Sequence of chain 1.A:
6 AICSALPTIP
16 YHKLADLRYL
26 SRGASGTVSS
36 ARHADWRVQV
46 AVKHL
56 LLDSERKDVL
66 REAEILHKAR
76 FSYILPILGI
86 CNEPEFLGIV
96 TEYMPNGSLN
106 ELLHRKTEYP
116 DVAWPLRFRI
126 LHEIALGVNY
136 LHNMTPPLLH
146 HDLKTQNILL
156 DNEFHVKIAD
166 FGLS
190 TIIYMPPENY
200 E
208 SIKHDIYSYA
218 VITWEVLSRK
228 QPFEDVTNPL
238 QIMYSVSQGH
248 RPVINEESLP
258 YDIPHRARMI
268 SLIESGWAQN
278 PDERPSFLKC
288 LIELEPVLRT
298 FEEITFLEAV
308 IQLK

The protein below binds the small molecule below.
Small molecule (SMILES): NC(=O)c1cnn(-c2ccccc2)c1N

Binding-site contacts:
Ligand atom O3 contacts residue ALA46 of chain 1.A at 3.6 Å.
Ligand atom C10 contacts residue LEU80 of chain 1.A at 3.7 Å (hydrophobic).
Ligand atom C2 contacts residue MET99 of chain 1.A at 3.7 Å (hydrophobic).
Ligand atom C4 contacts residue LEU154 of chain 1.A at 3.8 Å (hydrophobic).
Ligand atom N9 contacts residue THR96 of chain 1.A at 2.9 Å (h-bond).
Ligand atom C12 contacts residue LEU80 of chain 1.A at 4.0 Å (hydrophobic).
Ligand atom C14 contacts residue ALA164 of chain 1.A at 4.0 Å (hydrophobic).
Ligand atom N6 contacts residue VAL33 of chain 1.A at 3.7 Å.
Ligand atom C11 contacts residue LEU80 of chain 1.A at 3.8 Å (hydrophobic).
Ligand atom N1 contacts residue LEU25 of chain 1.A at 3.6 Å.
Ligand atom C2 contacts residue LEU25 of chain 1.A at 4.1 Å (hydrophobic).
Ligand atom N9 contacts residue GLU97 of chain 1.A at 3.4 Å (salt-bridge).
Ligand atom C4 contacts residue VAL33 of chain 1.A at 4.0 Å (hydrophobic).
Ligand atom C13 contacts residue LEU80 of chain 1.A at 4.1 Å (hydrophobic).
Ligand atom C12 contacts residue LYS48 of chain 1.A at 3.7 Å.
Ligand atom O3 contacts residue MET99 of chain 1.A at 2.8 Å (h-bond).
Ligand atom C13 contacts residue GLU67 of chain 1.A at 3.6 Å.
Ligand atom C11 contacts residue THR96 of chain 1.A at 3.5 Å.
Ligand atom C14 contacts residue GLU67 of chain 1.A at 3.7 Å.
Ligand atom N9 contacts residue LEU154 of chain 1.A at 4.1 Å.
Ligand atom C8 contacts residue LEU154 of chain 1.A at 3.7 Å (hydrophobic).
Ligand atom O3 contacts residue GLU97 of chain 1.A at 3.8 Å.
Ligand atom N1 contacts residue MET99 of chain 1.A at 3.4 Å (h-bond).
Ligand atom O3 contacts residue TYR98 of chain 1.A at 3.6 Å.
Ligand atom C8 contacts residue VAL33 of chain 1.A at 4.1 Å (hydrophobic).
Ligand atom C8 contacts residue ALA46 of chain 1.A at 3.9 Å (hydrophobic).
Ligand atom N7 contacts residue LEU154 of chain 1.A at 3.7 Å.
Ligand atom C13 contacts residue LYS48 of chain 1.A at 3.6 Å.
Ligand atom C12 contacts residue THR96 of chain 1.A at 3.6 Å.
Ligand atom N9 contacts residue ALA46 of chain 1.A at 3.4 Å.
Ligand atom N6 contacts residue LEU154 of chain 1.A at 3.9 Å.
Ligand atom N7 contacts residue VAL33 of chain 1.A at 4.0 Å.
Ligand atom C8 contacts residue THR96 of chain 1.A at 4.2 Å.
Ligand atom N9 contacts residue LEU80 of chain 1.A at 3.5 Å.
Ligand atom C15 contacts residue ALA164 of chain 1.A at 4.0 Å (hydrophobic).
Ligand atom C5 contacts residue LEU154 of chain 1.A at 3.9 Å (hydrophobic).
Ligand atom C14 contacts residue LYS48 of chain 1.A at 3.7 Å.
Ligand atom C14 contacts residue LEU80 of chain 1.A at 4.0 Å (hydrophobic).
Ligand atom C15 contacts residue LEU80 of chain 1.A at 3.8 Å (hydrophobic).
Ligand atom C5 contacts residue VAL33 of chain 1.A at 3.7 Å (hydrophobic).